Sequence of chain 1.A:
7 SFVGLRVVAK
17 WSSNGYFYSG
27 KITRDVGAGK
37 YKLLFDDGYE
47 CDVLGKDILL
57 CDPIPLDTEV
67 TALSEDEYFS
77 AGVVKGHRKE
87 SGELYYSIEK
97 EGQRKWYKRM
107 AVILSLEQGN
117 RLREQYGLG

A small-molecule ligand and the protein it binds are described below.
Small molecule (SMILES): CN(C)CCCC[C@H](N)C(=O)O

Binding-site contacts:
Ligand atom NZ contacts residue ASP43 of chain 1.A at 2.9 Å (salt-bridge).
Ligand atom NZ contacts residue TYR45 of chain 1.A at 4.4 Å.
Ligand atom CH1 contacts residue PHE41 of chain 1.A at 3.5 Å (hydrophobic).
Ligand atom NZ contacts residue TYR24 of chain 1.A at 4.3 Å.
Ligand atom CH2 contacts residue ASP43 of chain 1.A at 4.2 Å.
Ligand atom CD contacts residue ASP43 of chain 1.A at 4.3 Å.
Ligand atom CB contacts residue ASN20 of chain 1.A at 4.4 Å.
Ligand atom CB contacts residue TYR24 of chain 1.A at 4.0 Å (hydrophobic).
Ligand atom CG contacts residue TYR24 of chain 1.A at 4.2 Å (hydrophobic).
Ligand atom CG contacts residue ASP43 of chain 1.A at 4.3 Å.
Ligand atom CH2 contacts residue TYR24 of chain 1.A at 4.4 Å (hydrophobic).
Ligand atom CH1 contacts residue ASP43 of chain 1.A at 3.1 Å.
Ligand atom CE contacts residue ASP43 of chain 1.A at 3.3 Å.
Ligand atom N contacts residue ASN20 of chain 1.A at 4.2 Å.
Ligand atom CD contacts residue TYR24 of chain 1.A at 3.4 Å (hydrophobic).
Ligand atom CH1 contacts residue TYR24 of chain 1.A at 3.8 Å (hydrophobic).
Ligand atom CE contacts residue TYR24 of chain 1.A at 3.2 Å (hydrophobic).
Ligand atom CH2 contacts residue TRP17 of chain 1.A at 3.3 Å (hydrophobic).